This protein binds this small molecule.
Small molecule (SMILES): C[C@@H]1CCc2c(sc3nc(SC[C@@H]4CCCN(C)C4)nc(N)c23)C1

Sequence of chain 2.A:
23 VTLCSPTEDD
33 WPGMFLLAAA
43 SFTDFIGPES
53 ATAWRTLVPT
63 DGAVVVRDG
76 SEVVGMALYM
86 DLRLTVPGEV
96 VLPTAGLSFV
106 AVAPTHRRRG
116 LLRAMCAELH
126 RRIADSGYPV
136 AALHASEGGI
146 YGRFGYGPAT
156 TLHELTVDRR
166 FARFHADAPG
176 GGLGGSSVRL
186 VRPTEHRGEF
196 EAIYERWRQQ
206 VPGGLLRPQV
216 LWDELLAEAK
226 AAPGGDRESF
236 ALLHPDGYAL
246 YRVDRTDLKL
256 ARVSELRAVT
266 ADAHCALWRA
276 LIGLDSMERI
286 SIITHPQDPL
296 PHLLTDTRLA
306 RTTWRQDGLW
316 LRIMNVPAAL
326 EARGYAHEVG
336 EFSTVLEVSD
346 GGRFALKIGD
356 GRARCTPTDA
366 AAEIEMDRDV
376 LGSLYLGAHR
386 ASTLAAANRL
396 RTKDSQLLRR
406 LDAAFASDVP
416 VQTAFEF

Binding-site contacts:
Ligand atom C21 contacts residue TRP33 of chain 2.A at 3.6 Å (hydrophobic).
Ligand atom C21 contacts residue LEU83 of chain 2.A at 3.7 Å (hydrophobic).
Ligand atom N01 contacts residue TRP56 of chain 2.A at 3.7 Å.
Ligand atom C15 contacts residue TRP56 of chain 2.A at 3.9 Å (hydrophobic).
Ligand atom C19 contacts residue PHE104 of chain 2.A at 3.6 Å (hydrophobic).
Ligand atom C08 contacts residue GLU421 of chain 2.A at 3.4 Å.
Ligand atom C23 contacts residue SER103 of chain 2.A at 3.8 Å.
Ligand atom C22 contacts residue LEU83 of chain 2.A at 3.7 Å (hydrophobic).
Ligand atom C16 contacts residue TRP56 of chain 2.A at 3.7 Å (hydrophobic).
Ligand atom C02 contacts residue TRP56 of chain 2.A at 3.6 Å (hydrophobic).
Ligand atom C09 contacts residue GLU421 of chain 2.A at 3.7 Å.
Ligand atom N14 contacts residue ILE48 of chain 2.A at 3.7 Å.
Ligand atom S24 contacts residue ALA53 of chain 2.A at 4.0 Å.
Ligand atom C19 contacts residue TRP56 of chain 2.A at 3.9 Å (hydrophobic).
Ligand atom S24 contacts residue ILE48 of chain 2.A at 4.0 Å.
Ligand atom C18 contacts residue TRP56 of chain 2.A at 3.6 Å (hydrophobic).
Ligand atom C22 contacts residue PHE104 of chain 2.A at 3.9 Å (hydrophobic).
Ligand atom C10 contacts residue PHE422 of chain 2.A at 3.7 Å (hydrophobic).
Ligand atom C02 contacts residue PHE422 of chain 2.A at 3.9 Å (hydrophobic).
Ligand atom S24 contacts residue TRP56 of chain 2.A at 3.9 Å.
Ligand atom C20 contacts residue TRP56 of chain 2.A at 3.7 Å (hydrophobic).
Ligand atom N03 contacts residue TRP56 of chain 2.A at 3.8 Å.
Ligand atom N14 contacts residue TRP56 of chain 2.A at 3.9 Å.
Ligand atom C23 contacts residue PHE104 of chain 2.A at 3.8 Å (hydrophobic).
Ligand atom C02 contacts residue SER103 of chain 2.A at 3.9 Å.
Ligand atom C20 contacts residue ALA53 of chain 2.A at 3.9 Å (hydrophobic).
Ligand atom C13 contacts residue ASP46 of chain 2.A at 3.0 Å.
Ligand atom C17 contacts residue TRP56 of chain 2.A at 3.7 Å (hydrophobic).
Ligand atom N01 contacts residue PHE422 of chain 2.A at 2.8 Å (h-bond).
Ligand atom C20 contacts residue ARG57 of chain 2.A at 4.0 Å.
Ligand atom N11 contacts residue ASP46 of chain 2.A at 3.5 Å (salt-bridge).
Ligand atom C07 contacts residue ASP46 of chain 2.A at 2.9 Å.
Ligand atom C17 contacts residue PHE104 of chain 2.A at 3.7 Å (hydrophobic).
Ligand atom C18 contacts residue PHE104 of chain 2.A at 3.6 Å (hydrophobic).
Ligand atom C04 contacts residue TRP56 of chain 2.A at 3.9 Å (hydrophobic).
Ligand atom C08 contacts residue ASP46 of chain 2.A at 3.7 Å.
Ligand atom C09 contacts residue PHE422 of chain 2.A at 3.9 Å (hydrophobic).
Ligand atom C21 contacts residue ARG57 of chain 2.A at 3.8 Å.
Ligand atom N01 contacts residue SER103 of chain 2.A at 2.7 Å (h-bond).
Ligand atom C19 contacts residue ALA53 of chain 2.A at 3.6 Å (hydrophobic).